Sequence of chain 1.G:
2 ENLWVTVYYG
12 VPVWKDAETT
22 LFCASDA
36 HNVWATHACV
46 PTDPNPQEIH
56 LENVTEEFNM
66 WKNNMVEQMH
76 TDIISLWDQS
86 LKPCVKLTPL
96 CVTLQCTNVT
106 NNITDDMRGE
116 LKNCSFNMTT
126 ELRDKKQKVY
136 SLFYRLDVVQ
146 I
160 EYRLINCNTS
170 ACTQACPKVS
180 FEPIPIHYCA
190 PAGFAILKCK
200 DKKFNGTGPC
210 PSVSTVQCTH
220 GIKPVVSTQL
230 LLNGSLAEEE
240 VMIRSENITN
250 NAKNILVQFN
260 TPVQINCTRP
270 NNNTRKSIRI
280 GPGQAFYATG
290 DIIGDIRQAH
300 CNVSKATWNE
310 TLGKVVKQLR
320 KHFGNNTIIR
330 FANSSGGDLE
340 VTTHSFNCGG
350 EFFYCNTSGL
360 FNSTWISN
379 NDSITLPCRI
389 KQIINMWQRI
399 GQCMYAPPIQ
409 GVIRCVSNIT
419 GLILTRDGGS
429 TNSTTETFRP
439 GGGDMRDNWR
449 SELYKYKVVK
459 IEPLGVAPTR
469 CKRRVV

Binding-site contacts:
Ligand atom O7 contacts residue ASN271 of chain 1.G at 3.8 Å.
Ligand atom O5 contacts residue ASN271 of chain 1.G at 2.4 Å (h-bond).
Ligand atom C8 contacts residue ASN271 of chain 1.G at 4.2 Å.
Ligand atom N2 contacts residue ASN271 of chain 1.G at 2.9 Å (h-bond).
Ligand atom C2 contacts residue ASN271 of chain 1.G at 2.5 Å.
Ligand atom C6 contacts residue ILE292 of chain 1.G at 4.0 Å (hydrophobic).
Ligand atom C5 contacts residue ASN271 of chain 1.G at 3.7 Å.
Ligand atom N2 contacts residue GLY409 of chain 1.G at 4.5 Å.
Ligand atom C1 contacts residue ASN271 of chain 1.G at 1.4 Å.
Ligand atom C5 contacts residue ILE292 of chain 1.G at 4.2 Å (hydrophobic).
Ligand atom C4 contacts residue ASN271 of chain 1.G at 4.2 Å.
Ligand atom C3 contacts residue ASN271 of chain 1.G at 3.8 Å.
Ligand atom C1 contacts residue ILE292 of chain 1.G at 4.5 Å (hydrophobic).
Ligand atom O5 contacts residue ILE292 of chain 1.G at 3.8 Å.
Ligand atom C8 contacts residue GLY409 of chain 1.G at 4.0 Å.
Ligand atom C8 contacts residue VAL410 of chain 1.G at 3.8 Å (hydrophobic).
Ligand atom C7 contacts residue ASN271 of chain 1.G at 3.6 Å.

A small-molecule ligand and the protein it binds are described below.
Small molecule (SMILES): CC(=O)N[C@@H]1[C@@H](O)[C@H](O)[C@@H](CO)O[C@H]1O